Sequence of chain 1.F:
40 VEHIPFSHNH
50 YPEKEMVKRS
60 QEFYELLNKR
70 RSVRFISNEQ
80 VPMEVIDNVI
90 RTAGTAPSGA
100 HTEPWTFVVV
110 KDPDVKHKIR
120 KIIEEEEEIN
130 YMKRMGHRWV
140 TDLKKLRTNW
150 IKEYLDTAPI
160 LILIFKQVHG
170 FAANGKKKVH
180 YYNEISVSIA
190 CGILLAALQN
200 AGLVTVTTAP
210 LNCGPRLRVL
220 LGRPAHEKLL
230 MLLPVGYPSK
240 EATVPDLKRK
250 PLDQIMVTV

Binding-site contacts:
Ligand atom C contacts residue LYS151 of chain 1.F at 3.3 Å.
Ligand atom CD2 contacts residue LEU142 of chain 1.F at 3.7 Å (hydrophobic).
Ligand atom OH contacts residue LEU145 of chain 1.F at 3.8 Å.
Ligand atom C contacts residue GLU126 of chain 1.F at 3.7 Å.
Ligand atom CB contacts residue TYR130 of chain 1.F at 3.6 Å (hydrophobic).
Ligand atom O contacts residue LYS151 of chain 1.F at 2.8 Å (salt-bridge).
Ligand atom OH contacts residue FMN1 of chain 1.Q at 2.5 Å (h-bond).
Ligand atom CE2 contacts residue FMN1 of chain 1.Q at 3.3 Å.
Ligand atom F contacts residue TYR181 of chain 1.A at 3.8 Å.
Ligand atom CE1 contacts residue FMN1 of chain 1.Q at 3.6 Å.
Ligand atom CE2 contacts residue LEU142 of chain 1.F at 3.6 Å (hydrophobic).
Ligand atom CD1 contacts residue FMN1 of chain 1.Q at 3.7 Å.
Ligand atom CA contacts residue GLU126 of chain 1.F at 3.4 Å.
Ligand atom F contacts residue FMN1 of chain 1.Q at 3.9 Å.
Ligand atom O contacts residue TYR130 of chain 1.F at 2.5 Å (h-bond).
Ligand atom CD2 contacts residue FMN1 of chain 1.Q at 3.3 Å.
Ligand atom CZ contacts residue FMN1 of chain 1.Q at 3.5 Å.
Ligand atom N contacts residue ALA208 of chain 1.F at 3.3 Å (h-bond).
Ligand atom C contacts residue FMN1 of chain 1.Q at 3.5 Å.
Ligand atom C contacts residue TYR130 of chain 1.F at 3.6 Å (hydrophobic).
Ligand atom F contacts residue ALA99 of chain 1.A at 3.3 Å.
Ligand atom CZ contacts residue LEU142 of chain 1.F at 3.7 Å (hydrophobic).
Ligand atom OXT contacts residue LYS151 of chain 1.F at 3.0 Å (salt-bridge).
Ligand atom F contacts residue GLY98 of chain 1.A at 3.6 Å.
Ligand atom CE2 contacts residue LEU145 of chain 1.F at 3.9 Å (hydrophobic).
Ligand atom CG contacts residue FMN1 of chain 1.Q at 3.6 Å.
Ligand atom OXT contacts residue FMN1 of chain 1.Q at 2.8 Å (h-bond).
Ligand atom O contacts residue THR147 of chain 1.F at 3.7 Å.
Ligand atom CA contacts residue FMN1 of chain 1.Q at 3.6 Å.
Ligand atom OH contacts residue ALA99 of chain 1.A at 2.8 Å (h-bond).
Ligand atom CZ contacts residue ALA99 of chain 1.A at 3.7 Å (hydrophobic).
Ligand atom CG contacts residue LEU142 of chain 1.F at 3.7 Å (hydrophobic).
Ligand atom CB contacts residue LEU142 of chain 1.F at 3.6 Å (hydrophobic).
Ligand atom N contacts residue GLU126 of chain 1.F at 2.9 Å (salt-bridge).
Ligand atom CD1 contacts residue TRP138 of chain 1.F at 3.9 Å (hydrophobic).
Ligand atom CD2 contacts residue THR147 of chain 1.F at 3.8 Å.
Ligand atom O contacts residue ASN148 of chain 1.F at 3.6 Å.
Ligand atom OXT contacts residue GLU126 of chain 1.F at 3.6 Å.
Ligand atom OH contacts residue GLY98 of chain 1.A at 3.8 Å.
Ligand atom N contacts residue FMN1 of chain 1.Q at 2.7 Å (h-bond).

Sequence of chain 1.A:
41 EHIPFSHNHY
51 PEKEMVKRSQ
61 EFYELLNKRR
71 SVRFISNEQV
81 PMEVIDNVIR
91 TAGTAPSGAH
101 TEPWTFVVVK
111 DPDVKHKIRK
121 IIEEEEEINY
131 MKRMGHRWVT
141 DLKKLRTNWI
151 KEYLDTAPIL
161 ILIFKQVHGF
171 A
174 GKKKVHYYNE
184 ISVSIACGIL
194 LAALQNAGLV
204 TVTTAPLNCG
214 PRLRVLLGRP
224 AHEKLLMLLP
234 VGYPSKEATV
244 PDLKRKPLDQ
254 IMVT

A small-molecule ligand and the protein it binds are described below.
Small molecule (SMILES): N[C@@H](Cc1ccc(O)c(F)c1)C(=O)O